A small-molecule ligand and the protein it binds are described below.
Small molecule (SMILES): CC1=C(/C=C/C(C)=C/C=C/C(C)=C/C=O)C(C)(C)CCC1

Binding-site contacts:
Ligand atom C16 contacts residue MET207 of chain 1.A at 3.4 Å (hydrophobic).
Ligand atom C6 contacts residue GLU122 of chain 1.A at 3.8 Å.
Ligand atom C12 contacts residue TYR268 of chain 1.A at 3.9 Å (hydrophobic).
Ligand atom C4 contacts residue GLU122 of chain 1.A at 3.7 Å.
Ligand atom C17 contacts residue TYR268 of chain 1.A at 3.8 Å (hydrophobic).
Ligand atom C15 contacts residue ALA292 of chain 1.A at 3.6 Å (hydrophobic).
Ligand atom C14 contacts residue GLU113 of chain 1.A at 3.9 Å.
Ligand atom C11 contacts residue TYR268 of chain 1.A at 3.5 Å (hydrophobic).
Ligand atom C11 contacts residue CYS187 of chain 1.A at 3.7 Å (hydrophobic).
Ligand atom C14 contacts residue ALA117 of chain 1.A at 3.5 Å (hydrophobic).
Ligand atom C8 contacts residue TRP265 of chain 1.A at 3.7 Å (hydrophobic).
Ligand atom C10 contacts residue TYR268 of chain 1.A at 3.6 Å (hydrophobic).
Ligand atom C15 contacts residue SER186 of chain 1.A at 3.6 Å.
Ligand atom C13 contacts residue ALA117 of chain 1.A at 3.5 Å (hydrophobic).
Ligand atom C12 contacts residue ALA117 of chain 1.A at 3.7 Å (hydrophobic).
Ligand atom C19 contacts residue THR118 of chain 1.A at 3.0 Å.
Ligand atom C4 contacts residue PHE261 of chain 1.A at 3.7 Å (hydrophobic).
Ligand atom C5 contacts residue GLU122 of chain 1.A at 3.4 Å.
Ligand atom C2 contacts residue HIS211 of chain 1.A at 4.0 Å.
Ligand atom C5 contacts residue TRP265 of chain 1.A at 3.9 Å (hydrophobic).
Ligand atom C3 contacts residue PHE212 of chain 1.A at 3.5 Å (hydrophobic).
Ligand atom C9 contacts residue TYR268 of chain 1.A at 3.7 Å (hydrophobic).
Ligand atom C20 contacts residue ALA292 of chain 1.A at 3.9 Å (hydrophobic).
Ligand atom C12 contacts residue CYS187 of chain 1.A at 3.1 Å (hydrophobic).
Ligand atom C18 contacts residue TRP265 of chain 1.A at 3.9 Å (hydrophobic).
Ligand atom C8 contacts residue TYR268 of chain 1.A at 3.7 Å (hydrophobic).
Ligand atom C2 contacts residue PHE212 of chain 1.A at 3.4 Å (hydrophobic).
Ligand atom C17 contacts residue ALA269 of chain 1.A at 3.5 Å (hydrophobic).
Ligand atom C14 contacts residue SER186 of chain 1.A at 3.3 Å.
Ligand atom C9 contacts residue THR118 of chain 1.A at 3.5 Å.
Ligand atom C19 contacts residue ILE189 of chain 1.A at 3.8 Å (hydrophobic).
Ligand atom C18 contacts residue GLY121 of chain 1.A at 3.5 Å.
Ligand atom C11 contacts residue THR118 of chain 1.A at 3.5 Å.
Ligand atom C20 contacts residue TRP265 of chain 1.A at 3.7 Å (hydrophobic).
Ligand atom C10 contacts residue THR118 of chain 1.A at 3.7 Å.
Ligand atom C10 contacts residue TRP265 of chain 1.A at 3.9 Å (hydrophobic).
Ligand atom C13 contacts residue LYS296 of chain 1.A at 3.8 Å.
Ligand atom C18 contacts residue GLU122 of chain 1.A at 3.6 Å.
Ligand atom C14 contacts residue LYS296 of chain 1.A at 2.5 Å.
Ligand atom C15 contacts residue LYS296 of chain 1.A at 1.5 Å.

Sequence of chain 1.A:
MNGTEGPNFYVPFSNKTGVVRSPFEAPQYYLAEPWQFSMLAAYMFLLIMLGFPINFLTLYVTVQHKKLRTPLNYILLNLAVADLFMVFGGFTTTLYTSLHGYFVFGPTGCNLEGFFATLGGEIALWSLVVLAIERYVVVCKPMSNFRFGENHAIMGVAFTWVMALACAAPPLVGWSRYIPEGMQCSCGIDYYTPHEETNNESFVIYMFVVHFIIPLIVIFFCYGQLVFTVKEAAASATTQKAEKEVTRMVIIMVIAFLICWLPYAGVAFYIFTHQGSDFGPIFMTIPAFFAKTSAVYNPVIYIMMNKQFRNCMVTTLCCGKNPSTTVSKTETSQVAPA